The small molecule below binds the protein below.
Small molecule (SMILES): CC(=O)N[C@@H]1[C@@H](O)[C@H](O)[C@@H](CO)O[C@H]1O

Binding-site contacts:
Ligand atom C4 contacts residue ASN310 of chain 1.C at 4.2 Å.
Ligand atom C8 contacts residue ASN310 of chain 1.C at 3.5 Å.
Ligand atom C5 contacts residue ASN310 of chain 1.C at 3.6 Å.
Ligand atom C7 contacts residue ASN310 of chain 1.C at 3.5 Å.
Ligand atom N2 contacts residue ASN310 of chain 1.C at 3.0 Å.
Ligand atom C1 contacts residue ASN310 of chain 1.C at 1.4 Å.
Ligand atom O7 contacts residue ASN310 of chain 1.C at 4.2 Å.
Ligand atom O5 contacts residue PRO308 of chain 1.C at 4.3 Å.
Ligand atom C3 contacts residue ASN310 of chain 1.C at 3.8 Å.
Ligand atom C2 contacts residue ASN310 of chain 1.C at 2.5 Å.
Ligand atom O5 contacts residue ASN310 of chain 1.C at 2.2 Å (h-bond).
Ligand atom C1 contacts residue PRO308 of chain 1.C at 4.2 Å (hydrophobic).

Sequence of chain 1.C:
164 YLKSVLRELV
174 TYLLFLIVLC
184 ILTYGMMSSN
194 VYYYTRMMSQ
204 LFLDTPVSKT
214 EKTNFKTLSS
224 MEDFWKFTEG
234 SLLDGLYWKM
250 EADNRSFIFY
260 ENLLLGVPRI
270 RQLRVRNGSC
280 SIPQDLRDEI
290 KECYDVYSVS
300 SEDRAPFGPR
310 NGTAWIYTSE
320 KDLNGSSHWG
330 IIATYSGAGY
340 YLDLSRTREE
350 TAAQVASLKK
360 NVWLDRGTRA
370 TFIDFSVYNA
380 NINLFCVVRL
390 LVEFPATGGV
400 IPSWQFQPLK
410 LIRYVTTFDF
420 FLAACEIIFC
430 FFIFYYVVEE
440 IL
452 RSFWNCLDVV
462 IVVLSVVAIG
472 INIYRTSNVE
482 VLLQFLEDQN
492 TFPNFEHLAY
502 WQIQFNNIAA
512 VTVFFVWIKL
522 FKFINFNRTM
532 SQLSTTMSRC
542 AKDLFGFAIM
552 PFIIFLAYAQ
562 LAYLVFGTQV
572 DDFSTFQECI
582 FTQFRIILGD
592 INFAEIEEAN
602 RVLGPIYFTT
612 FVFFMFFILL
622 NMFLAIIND